Binding-site contacts:
Ligand atom C24 contacts residue PHE534 of chain 1.A at 4.3 Å (hydrophobic).
Ligand atom C26 contacts residue MET497 of chain 1.A at 3.6 Å (hydrophobic).
Ligand atom C26 contacts residue ALA498 of chain 1.A at 3.9 Å (hydrophobic).
Ligand atom C6 contacts residue ILE557 of chain 1.B at 3.7 Å (hydrophobic).
Ligand atom C11 contacts residue PRO527 of chain 1.A at 3.9 Å (hydrophobic).
Ligand atom C28 contacts residue ILE564 of chain 1.B at 3.9 Å (hydrophobic).
Ligand atom C5 contacts residue CYS556 of chain 1.B at 4.0 Å (hydrophobic).
Ligand atom C10 contacts residue PRO527 of chain 1.A at 4.0 Å (hydrophobic).
Ligand atom C9 contacts residue PRO527 of chain 1.A at 4.2 Å (hydrophobic).
Ligand atom C11 contacts residue LEU530 of chain 1.A at 4.1 Å (hydrophobic).
Ligand atom C11 contacts residue PHE531 of chain 1.A at 4.3 Å (hydrophobic).
Ligand atom C9 contacts residue PHE531 of chain 1.A at 4.0 Å (hydrophobic).
Ligand atom C16 contacts residue ALA560 of chain 1.B at 3.9 Å (hydrophobic).
Ligand atom C2 contacts residue PRO527 of chain 1.A at 3.9 Å (hydrophobic).
Ligand atom C22 contacts residue PHE534 of chain 1.A at 4.1 Å (hydrophobic).
Ligand atom C1 contacts residue THR528 of chain 1.A at 4.3 Å.
Ligand atom C4 contacts residue CYS556 of chain 1.B at 4.1 Å (hydrophobic).
Ligand atom C2 contacts residue CYS556 of chain 1.B at 4.4 Å (hydrophobic).
Ligand atom C21 contacts residue ILE501 of chain 1.A at 4.2 Å (hydrophobic).
Ligand atom C27 contacts residue ALA498 of chain 1.A at 3.8 Å (hydrophobic).
Ligand atom C27 contacts residue CYS494 of chain 1.A at 3.7 Å (hydrophobic).
Ligand atom C12 contacts residue PHE531 of chain 1.A at 4.2 Å (hydrophobic).
Ligand atom O1 contacts residue CYS556 of chain 1.B at 4.0 Å.
Ligand atom C14 contacts residue PHE531 of chain 1.A at 4.5 Å (hydrophobic).
Ligand atom C25 contacts residue CYS494 of chain 1.A at 4.1 Å (hydrophobic).
Ligand atom C14 contacts residue ALA560 of chain 1.B at 4.3 Å (hydrophobic).
Ligand atom C1 contacts residue PRO527 of chain 1.A at 3.2 Å (hydrophobic).
Ligand atom C12 contacts residue LEU530 of chain 1.A at 4.0 Å (hydrophobic).
Ligand atom C26 contacts residue CYS494 of chain 1.A at 4.2 Å (hydrophobic).
Ligand atom C6 contacts residue CYS556 of chain 1.B at 3.9 Å (hydrophobic).
Ligand atom C7 contacts residue ILE557 of chain 1.B at 4.1 Å (hydrophobic).
Ligand atom C2 contacts residue THR528 of chain 1.A at 4.2 Å.
Ligand atom C21 contacts residue PHE534 of chain 1.A at 4.3 Å (hydrophobic).
Ligand atom C15 contacts residue ALA560 of chain 1.B at 3.7 Å (hydrophobic).
Ligand atom C1 contacts residue PHE531 of chain 1.A at 3.7 Å (hydrophobic).
Ligand atom C24 contacts residue ILE564 of chain 1.B at 4.2 Å (hydrophobic).
Ligand atom C19 contacts residue PRO527 of chain 1.A at 3.5 Å (hydrophobic).
Ligand atom C3 contacts residue CYS556 of chain 1.B at 3.6 Å (hydrophobic).
Ligand atom C25 contacts residue MET497 of chain 1.A at 4.5 Å (hydrophobic).

Sequence of chain 1.A:
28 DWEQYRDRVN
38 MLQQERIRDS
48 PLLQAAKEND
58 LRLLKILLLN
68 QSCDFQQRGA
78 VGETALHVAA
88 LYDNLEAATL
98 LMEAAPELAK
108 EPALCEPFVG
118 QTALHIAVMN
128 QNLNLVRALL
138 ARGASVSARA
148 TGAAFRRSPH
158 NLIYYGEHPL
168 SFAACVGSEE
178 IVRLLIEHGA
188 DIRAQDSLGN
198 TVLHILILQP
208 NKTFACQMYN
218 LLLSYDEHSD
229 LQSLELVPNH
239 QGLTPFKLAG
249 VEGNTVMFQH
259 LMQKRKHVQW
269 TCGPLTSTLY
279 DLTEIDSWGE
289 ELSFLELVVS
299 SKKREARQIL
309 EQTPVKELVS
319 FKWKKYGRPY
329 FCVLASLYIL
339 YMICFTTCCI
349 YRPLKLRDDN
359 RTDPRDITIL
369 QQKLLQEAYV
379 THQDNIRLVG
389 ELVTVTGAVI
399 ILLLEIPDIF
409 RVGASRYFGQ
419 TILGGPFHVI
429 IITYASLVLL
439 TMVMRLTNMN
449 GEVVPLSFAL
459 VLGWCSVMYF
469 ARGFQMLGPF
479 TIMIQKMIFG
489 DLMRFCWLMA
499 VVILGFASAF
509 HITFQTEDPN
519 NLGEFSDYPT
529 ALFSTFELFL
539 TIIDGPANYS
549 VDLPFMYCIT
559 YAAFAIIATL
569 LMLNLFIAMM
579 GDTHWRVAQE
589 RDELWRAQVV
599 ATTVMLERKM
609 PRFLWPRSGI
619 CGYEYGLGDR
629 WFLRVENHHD

Sequence of chain 1.B:
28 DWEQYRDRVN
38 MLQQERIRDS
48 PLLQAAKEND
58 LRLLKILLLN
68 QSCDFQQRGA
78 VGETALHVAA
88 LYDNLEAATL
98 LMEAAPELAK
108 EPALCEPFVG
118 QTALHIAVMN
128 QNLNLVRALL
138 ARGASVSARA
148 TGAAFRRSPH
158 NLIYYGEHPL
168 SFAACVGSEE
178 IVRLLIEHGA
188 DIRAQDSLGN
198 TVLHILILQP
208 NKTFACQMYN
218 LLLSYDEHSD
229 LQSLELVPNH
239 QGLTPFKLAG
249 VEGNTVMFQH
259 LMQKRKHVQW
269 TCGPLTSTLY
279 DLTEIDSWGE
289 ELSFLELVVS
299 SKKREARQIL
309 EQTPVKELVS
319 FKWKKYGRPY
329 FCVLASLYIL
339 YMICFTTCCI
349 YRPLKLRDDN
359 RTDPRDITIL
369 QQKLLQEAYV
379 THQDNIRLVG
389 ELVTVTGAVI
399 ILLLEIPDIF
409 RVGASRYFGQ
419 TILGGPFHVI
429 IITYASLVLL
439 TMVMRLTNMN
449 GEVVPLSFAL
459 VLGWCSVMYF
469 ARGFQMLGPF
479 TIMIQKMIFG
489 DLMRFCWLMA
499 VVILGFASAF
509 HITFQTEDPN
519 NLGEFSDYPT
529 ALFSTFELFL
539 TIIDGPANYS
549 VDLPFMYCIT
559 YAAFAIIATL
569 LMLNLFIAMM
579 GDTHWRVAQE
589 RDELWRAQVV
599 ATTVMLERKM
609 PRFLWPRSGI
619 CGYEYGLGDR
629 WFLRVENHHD

The small molecule below binds the protein below.
Small molecule (SMILES): CC(C)[C@@H](C)/C=C/[C@@H](C)[C@H]1CC[C@H]2C3=CC=C4C[C@@H](O)CC[C@]4(C)[C@H]3CC[C@]12C